Sequence of chain 58.Z:
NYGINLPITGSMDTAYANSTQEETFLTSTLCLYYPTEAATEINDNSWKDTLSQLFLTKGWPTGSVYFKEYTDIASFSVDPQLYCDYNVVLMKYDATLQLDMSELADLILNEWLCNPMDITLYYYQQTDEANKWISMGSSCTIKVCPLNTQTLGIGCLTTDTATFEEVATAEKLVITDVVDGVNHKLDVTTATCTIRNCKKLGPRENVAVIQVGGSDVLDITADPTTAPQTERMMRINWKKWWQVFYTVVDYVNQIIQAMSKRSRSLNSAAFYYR

This protein binds this small molecule.
Small molecule (SMILES): CC(=O)N[C@H]1[C@H](O[C@H]2[C@H](O)[C@@H](NC(C)=O)CO[C@@H]2CO)O[C@H](CO)[C@@H](O)[C@@H]1O

Binding-site contacts:
Ligand atom C3 contacts residue ASN19 of chain 58.Z at 4.4 Å.
Ligand atom O7 contacts residue ASN19 of chain 58.Z at 4.5 Å.
Ligand atom C5 contacts residue ASN19 of chain 58.Z at 3.4 Å.
Ligand atom O6 contacts residue ASN19 of chain 58.Z at 4.5 Å.
Ligand atom C2 contacts residue ASN19 of chain 58.Z at 3.4 Å.
Ligand atom C1 contacts residue ASN19 of chain 58.Z at 1.9 Å.
Ligand atom O5 contacts residue ASN19 of chain 58.Z at 2.2 Å (h-bond).
Ligand atom C6 contacts residue ASN19 of chain 58.Z at 4.1 Å.
Ligand atom N2 contacts residue ASN19 of chain 58.Z at 4.0 Å.